This small molecule binds to this protein.
Small molecule (SMILES): CC(C)CCC[C@@H](C)[C@H]1CC[C@H]2[C@@H]3CC=C4C[C@@H](OC(=O)CCC(=O)O)CC[C@]4(C)[C@H]3CC[C@]12C

Binding-site contacts:
Ligand atom CAT contacts residue PHE223 of chain 1.F at 3.8 Å (hydrophobic).
Ligand atom CAC contacts residue LMT1 of chain 1.YB at 3.9 Å.
Ligand atom CAR contacts residue PHE223 of chain 1.F at 4.3 Å (hydrophobic).
Ligand atom CAS contacts residue PHE223 of chain 1.F at 3.7 Å (hydrophobic).
Ligand atom CBF contacts residue PHE223 of chain 1.F at 4.1 Å (hydrophobic).
Ligand atom CAC contacts residue PHE258 of chain 1.F at 4.0 Å (hydrophobic).
Ligand atom CAB contacts residue ILE263 of chain 1.F at 3.7 Å (hydrophobic).
Ligand atom OAG contacts residue PHE223 of chain 1.F at 4.3 Å.
Ligand atom CAO contacts residue ALA259 of chain 1.F at 4.4 Å (hydrophobic).
Ligand atom OAG contacts residue SER224 of chain 1.F at 3.9 Å.
Ligand atom CAU contacts residue PHE223 of chain 1.F at 3.8 Å (hydrophobic).
Ligand atom CAB contacts residue VAL266 of chain 1.F at 4.2 Å (hydrophobic).

Sequence of chain 1.F:
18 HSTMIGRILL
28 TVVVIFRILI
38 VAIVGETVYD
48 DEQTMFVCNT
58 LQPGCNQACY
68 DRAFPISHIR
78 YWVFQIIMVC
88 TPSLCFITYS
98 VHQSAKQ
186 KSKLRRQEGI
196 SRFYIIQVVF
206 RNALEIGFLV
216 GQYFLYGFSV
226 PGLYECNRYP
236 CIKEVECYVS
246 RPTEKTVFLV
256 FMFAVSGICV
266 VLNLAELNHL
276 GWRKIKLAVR